Binding-site contacts:
Ligand atom C4 contacts residue ASP43 of chain 1.J at 3.5 Å.
Ligand atom C7 contacts residue GLN251 of chain 1.J at 3.8 Å.
Ligand atom C2 contacts residue GLN251 of chain 1.J at 3.7 Å.
Ligand atom C6 contacts residue GLN32 of chain 1.J at 3.5 Å.
Ligand atom O4 contacts residue ASP49 of chain 1.F at 3.8 Å.
Ligand atom C7 contacts residue ASN253 of chain 1.J at 3.6 Å.
Ligand atom O5 contacts residue ASN44 of chain 1.J at 2.9 Å (h-bond).
Ligand atom C8 contacts residue GLN251 of chain 1.J at 3.7 Å.
Ligand atom O4 contacts residue GLN251 of chain 1.J at 2.6 Å (h-bond).
Ligand atom C7 contacts residue PHE51 of chain 1.F at 3.8 Å (hydrophobic).
Ligand atom C4 contacts residue GLN251 of chain 1.J at 3.7 Å.
Ligand atom C3 contacts residue GLN251 of chain 1.J at 3.8 Å.
Ligand atom C5 contacts residue ASN44 of chain 1.J at 3.7 Å.
Ligand atom C2 contacts residue ASN44 of chain 1.J at 3.7 Å.
Ligand atom C6 contacts residue ASP43 of chain 1.J at 3.2 Å.
Ligand atom C8 contacts residue ASN253 of chain 1.J at 3.6 Å.
Ligand atom C8 contacts residue PHE249 of chain 1.J at 3.7 Å (hydrophobic).
Ligand atom O3 contacts residue GLN251 of chain 1.J at 3.2 Å (h-bond).
Ligand atom O7 contacts residue ASP50 of chain 1.F at 3.4 Å.
Ligand atom O4 contacts residue ASN44 of chain 1.J at 3.0 Å (h-bond).
Ligand atom O7 contacts residue ASN253 of chain 1.J at 2.8 Å (h-bond).
Ligand atom O4 contacts residue ASP43 of chain 1.J at 2.8 Å (salt-bridge).
Ligand atom O4 contacts residue ASP50 of chain 1.F at 3.6 Å.
Ligand atom O6 contacts residue ASP43 of chain 1.J at 2.7 Å (salt-bridge).
Ligand atom C6 contacts residue ASP43 of chain 1.J at 3.6 Å.
Ligand atom O7 contacts residue GLN251 of chain 1.J at 2.8 Å (h-bond).
Ligand atom O7 contacts residue LYS255 of chain 1.J at 3.2 Å.
Ligand atom O5 contacts residue ASP43 of chain 1.J at 3.7 Å.
Ligand atom N2 contacts residue GLN251 of chain 1.J at 2.9 Å (h-bond).
Ligand atom C8 contacts residue PHE51 of chain 1.F at 3.5 Å (hydrophobic).
Ligand atom O7 contacts residue PHE51 of chain 1.F at 2.9 Å (h-bond).
Ligand atom O4 contacts residue ASN44 of chain 1.J at 3.3 Å (h-bond).
Ligand atom C8 contacts residue PHE38 of chain 1.J at 3.8 Å (hydrophobic).
Ligand atom O6 contacts residue ASP43 of chain 1.J at 2.5 Å (salt-bridge).
Ligand atom O2 contacts residue LYS255 of chain 1.J at 3.4 Å.
Ligand atom O3 contacts residue ASN44 of chain 1.J at 3.2 Å (h-bond).
Ligand atom C1 contacts residue ASN44 of chain 1.J at 3.5 Å.
Ligand atom O6 contacts residue GLN32 of chain 1.J at 3.1 Å (h-bond).
Ligand atom C3 contacts residue GLN251 of chain 1.J at 3.9 Å.
Ligand atom O3 contacts residue ASP49 of chain 1.F at 2.8 Å (salt-bridge).

Sequence of chain 1.J:
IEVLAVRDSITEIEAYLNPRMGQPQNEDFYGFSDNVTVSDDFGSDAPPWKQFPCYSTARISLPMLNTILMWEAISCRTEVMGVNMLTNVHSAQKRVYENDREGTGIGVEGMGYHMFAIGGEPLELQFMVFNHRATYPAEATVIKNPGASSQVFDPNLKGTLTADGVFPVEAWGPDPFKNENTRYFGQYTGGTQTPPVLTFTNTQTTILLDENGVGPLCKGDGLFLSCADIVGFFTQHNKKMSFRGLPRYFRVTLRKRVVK

Sequence of chain 1.F:
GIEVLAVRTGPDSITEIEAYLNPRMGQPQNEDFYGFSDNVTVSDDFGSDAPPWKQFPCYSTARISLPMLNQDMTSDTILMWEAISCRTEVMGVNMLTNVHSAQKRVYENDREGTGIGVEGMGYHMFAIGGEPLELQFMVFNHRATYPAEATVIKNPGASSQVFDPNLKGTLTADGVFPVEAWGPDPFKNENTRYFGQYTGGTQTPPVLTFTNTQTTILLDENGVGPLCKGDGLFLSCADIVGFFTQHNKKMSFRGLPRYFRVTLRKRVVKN

This protein binds this small molecule.
Small molecule (SMILES): CC(=O)N[C@H]1[C@@H](O[C@H]2[C@@H](O)[C@@H](CO)O[C@@H](O[C@H]3[C@@H](O)[C@@H](CO)O[C@H](O[C@@H]4[C@H](O)[C@@H](O)[C@H](O[C@H]5[C@H](O)[C@@H](O)[C@H](O)O[C@@H]5CO)O[C@@H]4CO)[C@@H]3O)[C@@H]2NC(C)=O)O[C@H](CO)[C@H](O)[C@@H]1O